Binding-site contacts:
Ligand atom CG contacts residue ASP37 of chain 1.B at 4.0 Å.
Ligand atom CD1 contacts residue ASP37 of chain 1.B at 2.8 Å.
Ligand atom NE1 contacts residue ASN109 of chain 1.B at 3.9 Å.
Ligand atom CZ2 contacts residue GLY106 of chain 1.C at 3.6 Å.
Ligand atom CD2 contacts residue PHE25 of chain 1.C at 3.8 Å (hydrophobic).
Ligand atom CE2 contacts residue LEU107 of chain 1.C at 4.0 Å (hydrophobic).
Ligand atom CA contacts residue ASP81 of chain 1.B at 3.3 Å.
Ligand atom NE1 contacts residue ASP110 of chain 1.B at 3.7 Å.
Ligand atom CZ3 contacts residue ASN112 of chain 1.B at 3.5 Å.
Ligand atom NE1 contacts residue ASP37 of chain 1.B at 3.3 Å (salt-bridge).
Ligand atom CZ2 contacts residue LEU107 of chain 1.C at 3.9 Å (hydrophobic).
Ligand atom N contacts residue ASP81 of chain 1.B at 3.0 Å (salt-bridge).
Ligand atom CD1 contacts residue ASN109 of chain 1.B at 3.3 Å.
Ligand atom N contacts residue THR125 of chain 1.B at 3.8 Å.
Ligand atom CG contacts residue VAL111 of chain 1.B at 3.5 Å (hydrophobic).
Ligand atom CE3 contacts residue PHE122 of chain 1.B at 3.9 Å (hydrophobic).
Ligand atom CD2 contacts residue ASN112 of chain 1.B at 3.9 Å.
Ligand atom CH2 contacts residue ASN112 of chain 1.B at 4.1 Å.
Ligand atom CD2 contacts residue VAL111 of chain 1.B at 3.9 Å (hydrophobic).
Ligand atom CZ3 contacts residue PHE51 of chain 1.C at 4.1 Å (hydrophobic).
Ligand atom CE3 contacts residue PHE25 of chain 1.C at 4.0 Å (hydrophobic).
Ligand atom CH2 contacts residue LEU28 of chain 1.C at 3.6 Å (hydrophobic).
Ligand atom CA contacts residue TRQ62 of chain 1.B at 2.4 Å.
Ligand atom NE1 contacts residue LEU107 of chain 1.C at 3.6 Å.
Ligand atom N contacts residue TRQ62 of chain 1.B at 1.5 Å.
Ligand atom CA contacts residue VAL111 of chain 1.B at 3.3 Å (hydrophobic).
Ligand atom CB contacts residue ASP81 of chain 1.B at 4.1 Å.
Ligand atom N contacts residue ASP37 of chain 1.B at 3.0 Å (salt-bridge).
Ligand atom NE1 contacts residue VAL111 of chain 1.B at 3.9 Å.
Ligand atom CE2 contacts residue VAL111 of chain 1.B at 4.0 Å (hydrophobic).
Ligand atom CZ3 contacts residue LEU28 of chain 1.C at 3.4 Å (hydrophobic).
Ligand atom CA contacts residue PHE122 of chain 1.B at 4.1 Å (hydrophobic).
Ligand atom CB contacts residue TRQ62 of chain 1.B at 3.8 Å.
Ligand atom CD1 contacts residue VAL111 of chain 1.B at 3.5 Å (hydrophobic).
Ligand atom CB contacts residue PHE122 of chain 1.B at 3.5 Å (hydrophobic).
Ligand atom CE2 contacts residue PHE25 of chain 1.C at 3.9 Å (hydrophobic).
Ligand atom CE3 contacts residue ASN112 of chain 1.B at 3.5 Å.
Ligand atom CA contacts residue ASP37 of chain 1.B at 3.4 Å.
Ligand atom CB contacts residue ASP37 of chain 1.B at 3.2 Å.
Ligand atom CB contacts residue VAL111 of chain 1.B at 4.0 Å (hydrophobic).

Sequence of chain 1.C:
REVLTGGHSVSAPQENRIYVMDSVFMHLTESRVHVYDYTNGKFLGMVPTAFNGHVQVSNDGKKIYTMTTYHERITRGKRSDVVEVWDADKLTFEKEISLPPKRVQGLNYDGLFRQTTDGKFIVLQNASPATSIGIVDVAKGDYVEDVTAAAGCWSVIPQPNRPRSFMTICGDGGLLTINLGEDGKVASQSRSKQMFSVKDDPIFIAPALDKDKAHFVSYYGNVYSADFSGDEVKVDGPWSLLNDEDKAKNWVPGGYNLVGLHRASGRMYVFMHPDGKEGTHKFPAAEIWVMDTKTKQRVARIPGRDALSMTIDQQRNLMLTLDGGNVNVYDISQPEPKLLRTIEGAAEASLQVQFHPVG

The protein below binds the small molecule below.
Small molecule (SMILES): [H]/N=C\Cc1c[nH]c2ccccc12

Sequence of chain 1.B:
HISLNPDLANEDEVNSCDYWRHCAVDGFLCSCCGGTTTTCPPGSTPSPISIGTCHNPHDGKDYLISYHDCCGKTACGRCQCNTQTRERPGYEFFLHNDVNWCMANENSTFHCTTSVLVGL